Sequence of chain 1.B:
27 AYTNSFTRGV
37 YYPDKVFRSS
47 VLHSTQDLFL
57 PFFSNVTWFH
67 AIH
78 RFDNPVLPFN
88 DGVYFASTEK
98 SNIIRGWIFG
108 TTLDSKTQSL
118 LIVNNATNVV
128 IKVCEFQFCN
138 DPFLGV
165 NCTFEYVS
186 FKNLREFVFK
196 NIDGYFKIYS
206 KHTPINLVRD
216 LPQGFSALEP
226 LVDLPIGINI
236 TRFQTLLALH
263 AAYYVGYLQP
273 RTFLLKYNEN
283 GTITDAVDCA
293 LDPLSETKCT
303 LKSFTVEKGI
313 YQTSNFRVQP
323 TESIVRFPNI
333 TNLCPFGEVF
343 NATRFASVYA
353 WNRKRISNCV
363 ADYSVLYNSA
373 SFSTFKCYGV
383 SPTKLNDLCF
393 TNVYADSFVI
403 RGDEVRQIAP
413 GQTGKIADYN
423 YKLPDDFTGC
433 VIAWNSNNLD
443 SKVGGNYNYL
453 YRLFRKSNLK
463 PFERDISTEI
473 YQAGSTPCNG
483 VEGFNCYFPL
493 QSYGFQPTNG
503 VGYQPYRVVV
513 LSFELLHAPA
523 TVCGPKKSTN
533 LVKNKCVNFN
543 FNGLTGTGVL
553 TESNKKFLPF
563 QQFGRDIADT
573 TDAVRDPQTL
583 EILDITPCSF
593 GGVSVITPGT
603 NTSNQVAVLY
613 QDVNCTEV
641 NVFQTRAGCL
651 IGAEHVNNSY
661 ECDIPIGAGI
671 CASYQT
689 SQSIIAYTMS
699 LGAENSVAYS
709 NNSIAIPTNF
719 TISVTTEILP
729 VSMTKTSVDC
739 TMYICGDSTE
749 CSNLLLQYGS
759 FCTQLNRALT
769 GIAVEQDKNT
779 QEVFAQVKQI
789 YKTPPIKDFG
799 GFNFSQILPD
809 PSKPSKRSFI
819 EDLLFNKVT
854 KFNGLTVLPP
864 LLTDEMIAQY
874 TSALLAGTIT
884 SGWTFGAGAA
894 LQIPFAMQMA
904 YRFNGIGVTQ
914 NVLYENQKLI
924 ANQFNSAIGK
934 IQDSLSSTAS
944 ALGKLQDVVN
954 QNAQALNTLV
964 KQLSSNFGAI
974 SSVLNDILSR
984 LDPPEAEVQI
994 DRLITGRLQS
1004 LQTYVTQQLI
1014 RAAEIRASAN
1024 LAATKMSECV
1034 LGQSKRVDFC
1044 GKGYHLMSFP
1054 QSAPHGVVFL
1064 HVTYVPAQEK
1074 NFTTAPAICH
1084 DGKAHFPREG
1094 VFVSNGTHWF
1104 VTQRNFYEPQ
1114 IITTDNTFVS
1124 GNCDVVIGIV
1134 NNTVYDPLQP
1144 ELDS

Binding-site contacts:
Ligand atom O7 contacts residue ASN657 of chain 1.B at 3.5 Å (h-bond).
Ligand atom C5 contacts residue ASN657 of chain 1.B at 3.6 Å.
Ligand atom C3 contacts residue ASN657 of chain 1.B at 3.8 Å.
Ligand atom C8 contacts residue VAL656 of chain 1.B at 3.6 Å (hydrophobic).
Ligand atom C4 contacts residue ASN657 of chain 1.B at 4.2 Å.
Ligand atom N2 contacts residue ASN657 of chain 1.B at 2.9 Å (h-bond).
Ligand atom C7 contacts residue HIS655 of chain 1.B at 4.5 Å.
Ligand atom O5 contacts residue ASN657 of chain 1.B at 2.3 Å (h-bond).
Ligand atom C2 contacts residue ASN657 of chain 1.B at 2.5 Å.
Ligand atom C8 contacts residue HIS655 of chain 1.B at 3.1 Å.
Ligand atom C1 contacts residue ASN657 of chain 1.B at 1.4 Å.
Ligand atom C8 contacts residue ASN657 of chain 1.B at 3.8 Å.
Ligand atom C7 contacts residue ASN657 of chain 1.B at 3.4 Å.

A small-molecule ligand and the protein it binds are described below.
Small molecule (SMILES): CC(=O)N[C@@H]1[C@@H](O)[C@H](O)[C@@H](CO)O[C@H]1O